Sequence of chain 4.A:
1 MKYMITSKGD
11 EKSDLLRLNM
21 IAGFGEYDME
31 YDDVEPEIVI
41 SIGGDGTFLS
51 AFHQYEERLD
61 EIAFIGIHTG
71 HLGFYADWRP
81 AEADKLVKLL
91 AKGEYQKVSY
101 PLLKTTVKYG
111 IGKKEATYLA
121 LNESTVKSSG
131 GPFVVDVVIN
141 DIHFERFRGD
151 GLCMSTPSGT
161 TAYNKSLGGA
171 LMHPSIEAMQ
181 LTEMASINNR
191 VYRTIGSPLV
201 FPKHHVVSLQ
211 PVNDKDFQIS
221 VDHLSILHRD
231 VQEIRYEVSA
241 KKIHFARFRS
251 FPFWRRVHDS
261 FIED

Binding-site contacts:
Ligand atom C21 contacts residue TYR163 of chain 4.A at 3.7 Å (hydrophobic).
Ligand atom N12 contacts residue ASP150 of chain 1.A at 3.0 Å (salt-bridge).
Ligand atom C9 contacts residue ASP45 of chain 4.A at 3.7 Å.
Ligand atom C19 contacts residue GLU123 of chain 4.A at 3.2 Å.
Ligand atom N10 contacts residue TYR163 of chain 4.A at 3.5 Å (h-bond).
Ligand atom C23 contacts residue SER166 of chain 4.A at 3.1 Å.
Ligand atom C11 contacts residue ALA162 of chain 4.A at 3.6 Å (hydrophobic).
Ligand atom C10 contacts residue THR161 of chain 4.A at 3.2 Å.
Ligand atom N6 contacts residue SER158 of chain 4.A at 3.0 Å (h-bond).
Ligand atom C18 contacts residue GLU123 of chain 4.A at 3.3 Å.
Ligand atom N5 contacts residue THR161 of chain 4.A at 2.6 Å (h-bond).
Ligand atom C10 contacts residue PHE74 of chain 4.A at 3.5 Å (hydrophobic).
Ligand atom C12 contacts residue ASP45 of chain 4.A at 3.6 Å.
Ligand atom N3 contacts residue ASN122 of chain 4.A at 3.0 Å (h-bond).
Ligand atom C24 contacts residue TYR163 of chain 4.A at 3.6 Å (hydrophobic).
Ligand atom O5 contacts residue ALA162 of chain 4.A at 3.2 Å.
Ligand atom N2 contacts residue ASP45 of chain 4.A at 3.5 Å (salt-bridge).
Ligand atom C5 contacts residue ASP45 of chain 4.A at 3.6 Å.
Ligand atom N6 contacts residue TYR75 of chain 4.A at 3.5 Å (h-bond).
Ligand atom O7 contacts residue GLY46 of chain 4.A at 3.6 Å.
Ligand atom O5 contacts residue GLU123 of chain 4.A at 2.5 Å (salt-bridge).
Ligand atom N12 contacts residue TYR163 of chain 4.A at 3.6 Å.
Ligand atom O7 contacts residue HIS223 of chain 4.A at 3.3 Å.
Ligand atom N11 contacts residue SER166 of chain 4.A at 3.0 Å (h-bond).
Ligand atom C8 contacts residue ALA162 of chain 4.A at 3.6 Å (hydrophobic).
Ligand atom O6 contacts residue ASN122 of chain 4.A at 3.2 Å (h-bond).
Ligand atom C26 contacts residue HIS223 of chain 4.A at 3.4 Å.
Ligand atom O contacts residue TYR192 of chain 1.A at 3.7 Å.
Ligand atom O5 contacts residue ASN122 of chain 4.A at 3.6 Å.
Ligand atom N6 contacts residue ASN122 of chain 4.A at 3.0 Å (h-bond).
Ligand atom O8 contacts residue HIS223 of chain 4.A at 3.3 Å.
Ligand atom N5 contacts residue PHE74 of chain 4.A at 3.4 Å.
Ligand atom N12 contacts residue ALA185 of chain 1.A at 2.9 Å (h-bond).
Ligand atom O5 contacts residue TYR163 of chain 4.A at 3.3 Å (h-bond).
Ligand atom C11 contacts residue THR161 of chain 4.A at 3.6 Å.
Ligand atom C14 contacts residue GLY46 of chain 4.A at 3.7 Å.
Ligand atom O2 contacts residue ASP45 of chain 4.A at 2.8 Å (salt-bridge).
Ligand atom C3 contacts residue ILE187 of chain 1.A at 3.6 Å (hydrophobic).
Ligand atom O6 contacts residue GLU123 of chain 4.A at 2.6 Å (salt-bridge).
Ligand atom O1 contacts residue ILE187 of chain 1.A at 3.5 Å.

A small-molecule ligand and the protein it binds are described below.
Small molecule (SMILES): NCC(=O)NC[C@H]1O[C@@H](n2c(C#CCN(CC(=O)O)C[C@H]3O[C@@H](n4cnc5c(N)ncnc54)[C@H](O)[C@@H]3O)nc3c(N)ncnc32)[C@H](O)[C@@H]1O

Sequence of chain 1.A:
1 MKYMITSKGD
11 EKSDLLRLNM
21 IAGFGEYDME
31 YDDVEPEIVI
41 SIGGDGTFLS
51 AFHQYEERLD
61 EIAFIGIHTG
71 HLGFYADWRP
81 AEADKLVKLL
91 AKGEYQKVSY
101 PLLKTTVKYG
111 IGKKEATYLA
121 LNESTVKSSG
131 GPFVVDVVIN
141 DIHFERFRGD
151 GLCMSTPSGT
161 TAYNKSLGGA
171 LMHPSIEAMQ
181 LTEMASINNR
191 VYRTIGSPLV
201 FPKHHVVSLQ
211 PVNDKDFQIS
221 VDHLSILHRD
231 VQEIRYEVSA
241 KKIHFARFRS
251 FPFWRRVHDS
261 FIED